This small molecule binds to this protein.
Small molecule (SMILES): CC(=O)N[C@@H]1[C@@H](O)[C@H](O)[C@@H](CO)O[C@H]1O

Binding-site contacts:
Ligand atom N2 contacts residue ASN278 of chain 1.B at 4.0 Å.
Ligand atom C4 contacts residue ASN280 of chain 1.B at 4.2 Å.
Ligand atom C8 contacts residue ALA277 of chain 1.B at 3.8 Å (hydrophobic).
Ligand atom C5 contacts residue ASN280 of chain 1.B at 3.6 Å.
Ligand atom C7 contacts residue ASN278 of chain 1.B at 3.8 Å.
Ligand atom O7 contacts residue ASN278 of chain 1.B at 4.1 Å.
Ligand atom C8 contacts residue ASN278 of chain 1.B at 3.5 Å.
Ligand atom C8 contacts residue GLN332 of chain 1.B at 3.8 Å.
Ligand atom N2 contacts residue ASN280 of chain 1.B at 2.9 Å (h-bond).
Ligand atom O5 contacts residue ASN280 of chain 1.B at 2.4 Å (h-bond).
Ligand atom C3 contacts residue ASN280 of chain 1.B at 3.8 Å.
Ligand atom O7 contacts residue ASN280 of chain 1.B at 3.9 Å.
Ligand atom C1 contacts residue ASN280 of chain 1.B at 1.4 Å.
Ligand atom O7 contacts residue GLN332 of chain 1.B at 4.4 Å.
Ligand atom C2 contacts residue ASN280 of chain 1.B at 2.4 Å.
Ligand atom C7 contacts residue ASN280 of chain 1.B at 3.6 Å.

Sequence of chain 1.B:
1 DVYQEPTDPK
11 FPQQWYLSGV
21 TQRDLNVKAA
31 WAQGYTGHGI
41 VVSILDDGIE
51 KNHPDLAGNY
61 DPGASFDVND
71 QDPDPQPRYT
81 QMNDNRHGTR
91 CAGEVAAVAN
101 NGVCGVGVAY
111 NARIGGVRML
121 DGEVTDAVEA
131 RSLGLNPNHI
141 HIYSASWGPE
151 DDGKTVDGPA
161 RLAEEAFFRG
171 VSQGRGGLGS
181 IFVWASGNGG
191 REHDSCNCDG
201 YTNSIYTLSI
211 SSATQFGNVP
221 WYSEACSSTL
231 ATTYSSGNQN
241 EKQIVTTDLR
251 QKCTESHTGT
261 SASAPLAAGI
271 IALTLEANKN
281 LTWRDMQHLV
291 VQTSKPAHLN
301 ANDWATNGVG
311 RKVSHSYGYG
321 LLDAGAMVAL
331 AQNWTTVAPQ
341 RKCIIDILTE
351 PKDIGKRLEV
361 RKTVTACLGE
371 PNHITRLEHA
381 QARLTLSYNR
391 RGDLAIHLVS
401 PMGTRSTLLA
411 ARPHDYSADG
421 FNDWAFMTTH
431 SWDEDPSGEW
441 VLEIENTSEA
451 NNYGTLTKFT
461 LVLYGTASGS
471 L